Sequence of chain 1.B:
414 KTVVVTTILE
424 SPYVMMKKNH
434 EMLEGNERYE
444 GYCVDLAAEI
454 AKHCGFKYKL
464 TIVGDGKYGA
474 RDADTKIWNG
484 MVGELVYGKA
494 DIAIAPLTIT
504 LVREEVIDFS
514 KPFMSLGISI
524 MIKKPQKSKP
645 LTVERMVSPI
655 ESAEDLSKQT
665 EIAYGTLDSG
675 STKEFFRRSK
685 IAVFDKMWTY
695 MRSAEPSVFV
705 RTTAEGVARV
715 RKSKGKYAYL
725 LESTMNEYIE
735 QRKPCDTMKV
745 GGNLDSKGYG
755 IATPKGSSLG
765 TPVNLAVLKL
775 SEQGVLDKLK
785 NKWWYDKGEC

A small-molecule ligand and the protein it binds are described below.
Small molecule (SMILES): NS(=O)(=O)c1cc2c(cc1Cl)N[C@H]([C@H]1C[C@H]3C=C[C@@H]1C3)NS2(=O)=O

Binding-site contacts:
Ligand atom C12 contacts residue MET517 of chain 1.B at 3.9 Å (hydrophobic).
Ligand atom N1 contacts residue PRO515 of chain 1.B at 2.7 Å (h-bond).
Ligand atom O2 contacts residue MET517 of chain 1.B at 3.3 Å.
Ligand atom C8 contacts residue SER750 of chain 1.C at 3.8 Å.
Ligand atom C5 contacts residue LEU772 of chain 1.B at 3.7 Å (hydrophobic).
Ligand atom C3 contacts residue PRO515 of chain 1.C at 3.6 Å (hydrophobic).
Ligand atom CL contacts residue LEU780 of chain 1.B at 3.7 Å.
Ligand atom N2 contacts residue SER750 of chain 1.C at 3.4 Å (h-bond).
Ligand atom C13 contacts residue SER750 of chain 1.C at 3.9 Å.
Ligand atom C7 contacts residue ILE502 of chain 1.C at 3.8 Å (hydrophobic).
Ligand atom C10 contacts residue SER750 of chain 1.C at 3.6 Å.
Ligand atom C11 contacts residue MET517 of chain 1.B at 3.5 Å (hydrophobic).
Ligand atom C4 contacts residue LYS751 of chain 1.C at 3.7 Å.
Ligand atom N3 contacts residue SER750 of chain 1.C at 3.3 Å (h-bond).
Ligand atom C7 contacts residue LEU772 of chain 1.B at 3.6 Å (hydrophobic).
Ligand atom N2 contacts residue PRO515 of chain 1.B at 3.6 Å (h-bond).
Ligand atom C13 contacts residue PHE516 of chain 1.B at 3.6 Å (hydrophobic).
Ligand atom O3 contacts residue MET517 of chain 1.B at 3.6 Å.
Ligand atom C4 contacts residue GLY752 of chain 1.C at 3.2 Å.
Ligand atom O3 contacts residue SER518 of chain 1.B at 3.0 Å (h-bond).
Ligand atom C12 contacts residue SER750 of chain 1.C at 3.8 Å.
Ligand atom C8 contacts residue PRO515 of chain 1.B at 3.3 Å (hydrophobic).
Ligand atom C1 contacts residue PRO515 of chain 1.B at 3.3 Å (hydrophobic).
Ligand atom N2 contacts residue SER775 of chain 1.B at 3.6 Å.
Ligand atom O2 contacts residue PRO515 of chain 1.B at 3.3 Å.
Ligand atom C11 contacts residue PHE516 of chain 1.B at 3.9 Å (hydrophobic).
Ligand atom C3 contacts residue GLY752 of chain 1.C at 3.6 Å.
Ligand atom O4 contacts residue LYS784 of chain 1.B at 3.9 Å.
Ligand atom C2 contacts residue PRO515 of chain 1.B at 3.7 Å (hydrophobic).
Ligand atom C11 contacts residue SER518 of chain 1.B at 3.3 Å.
Ligand atom C9 contacts residue SER750 of chain 1.C at 3.9 Å.
Ligand atom CL contacts residue ASP781 of chain 1.B at 2.9 Å.
Ligand atom O2 contacts residue SER518 of chain 1.B at 3.2 Å (h-bond).
Ligand atom S1 contacts residue PRO515 of chain 1.B at 3.7 Å.
Ligand atom C7 contacts residue LYS514 of chain 1.B at 3.6 Å.
Ligand atom C12 contacts residue PHE516 of chain 1.B at 3.7 Å (hydrophobic).
Ligand atom C11 contacts residue SER750 of chain 1.C at 3.8 Å.
Ligand atom C14 contacts residue PHE516 of chain 1.B at 3.8 Å (hydrophobic).
Ligand atom C5 contacts residue ILE502 of chain 1.C at 3.6 Å (hydrophobic).
Ligand atom C4 contacts residue ILE502 of chain 1.C at 3.8 Å (hydrophobic).

Sequence of chain 1.C:
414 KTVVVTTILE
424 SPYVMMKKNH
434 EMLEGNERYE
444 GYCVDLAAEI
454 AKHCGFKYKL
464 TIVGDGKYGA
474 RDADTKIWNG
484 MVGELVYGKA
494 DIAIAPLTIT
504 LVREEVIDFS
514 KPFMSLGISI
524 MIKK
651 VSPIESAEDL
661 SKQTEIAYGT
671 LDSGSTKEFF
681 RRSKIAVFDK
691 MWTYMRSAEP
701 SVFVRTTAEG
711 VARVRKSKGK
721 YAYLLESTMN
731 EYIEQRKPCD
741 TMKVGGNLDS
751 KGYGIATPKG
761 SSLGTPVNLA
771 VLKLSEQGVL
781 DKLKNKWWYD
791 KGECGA